Sequence of chain 1.B:
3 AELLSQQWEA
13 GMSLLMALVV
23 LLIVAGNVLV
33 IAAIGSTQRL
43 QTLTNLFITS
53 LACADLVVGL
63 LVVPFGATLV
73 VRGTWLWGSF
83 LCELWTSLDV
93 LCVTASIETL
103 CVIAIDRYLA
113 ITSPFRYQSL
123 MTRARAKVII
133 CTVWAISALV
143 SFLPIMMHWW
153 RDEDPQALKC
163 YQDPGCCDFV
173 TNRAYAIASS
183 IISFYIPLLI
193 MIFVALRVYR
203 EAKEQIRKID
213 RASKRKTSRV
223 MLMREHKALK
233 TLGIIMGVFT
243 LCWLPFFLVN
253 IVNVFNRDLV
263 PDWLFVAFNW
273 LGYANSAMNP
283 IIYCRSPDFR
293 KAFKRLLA

Sequence of chain 1.A:
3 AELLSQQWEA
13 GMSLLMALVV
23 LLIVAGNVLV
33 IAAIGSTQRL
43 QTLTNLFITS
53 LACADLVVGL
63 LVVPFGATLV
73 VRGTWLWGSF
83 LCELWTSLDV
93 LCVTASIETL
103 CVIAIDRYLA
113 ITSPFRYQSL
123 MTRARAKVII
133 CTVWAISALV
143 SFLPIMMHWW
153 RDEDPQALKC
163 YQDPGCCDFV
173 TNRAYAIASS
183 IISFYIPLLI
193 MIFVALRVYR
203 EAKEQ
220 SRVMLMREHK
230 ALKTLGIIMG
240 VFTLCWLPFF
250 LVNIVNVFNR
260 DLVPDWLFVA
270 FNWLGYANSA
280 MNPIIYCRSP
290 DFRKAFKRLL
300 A

Binding-site contacts:
Ligand atom C21 contacts residue ARG127 of chain 1.A at 3.3 Å.
Ligand atom C18 contacts residue VAL256 of chain 1.B at 4.2 Å (hydrophobic).
Ligand atom C27 contacts residue ARG175 of chain 1.B at 4.2 Å.
Ligand atom C15 contacts residue Y011 of chain 1.C at 4.0 Å.
Ligand atom C1 contacts residue Y011 of chain 1.C at 4.3 Å.
Ligand atom C24 contacts residue LEU122 of chain 1.A at 3.7 Å (hydrophobic).
Ligand atom C15 contacts residue LEU122 of chain 1.A at 3.9 Å (hydrophobic).
Ligand atom C18 contacts residue ARG127 of chain 1.A at 4.0 Å.
Ligand atom C9 contacts residue Y011 of chain 1.C at 3.6 Å.
Ligand atom C18 contacts residue Y011 of chain 1.C at 4.4 Å.
Ligand atom C24 contacts residue ARG127 of chain 1.A at 4.2 Å.
Ligand atom O34 contacts residue PHE257 of chain 1.B at 3.5 Å (h-bond).
Ligand atom C21 contacts residue ARG175 of chain 1.B at 4.0 Å.
Ligand atom C21 contacts residue VAL256 of chain 1.B at 4.3 Å (hydrophobic).
Ligand atom O63 contacts residue ARG175 of chain 1.B at 3.5 Å (salt-bridge).
Ligand atom C0 contacts residue Y011 of chain 1.C at 4.2 Å.
Ligand atom C60 contacts residue PHE257 of chain 1.B at 4.3 Å (hydrophobic).
Ligand atom C36 contacts residue PHE257 of chain 1.B at 4.2 Å (hydrophobic).
Ligand atom C15 contacts residue PHE257 of chain 1.B at 4.5 Å (hydrophobic).
Ligand atom C9 contacts residue ARG127 of chain 1.A at 4.5 Å.
Ligand atom C18 contacts residue PHE257 of chain 1.B at 4.3 Å (hydrophobic).
Ligand atom C12 contacts residue Y011 of chain 1.C at 4.0 Å.
Ligand atom C15 contacts residue ARG127 of chain 1.A at 3.6 Å.
Ligand atom C24 contacts residue VAL256 of chain 1.B at 4.0 Å (hydrophobic).
Ligand atom C24 contacts residue ARG175 of chain 1.B at 4.1 Å.
Ligand atom C12 contacts residue PHE257 of chain 1.B at 4.2 Å (hydrophobic).
Ligand atom C21 contacts residue LEU122 of chain 1.A at 4.1 Å (hydrophobic).
Ligand atom C24 contacts residue PHE257 of chain 1.B at 4.0 Å (hydrophobic).
Ligand atom C30 contacts residue PHE257 of chain 1.B at 3.6 Å (hydrophobic).
Ligand atom C27 contacts residue PHE257 of chain 1.B at 4.2 Å (hydrophobic).
Ligand atom N33 contacts residue PHE257 of chain 1.B at 3.9 Å.
Ligand atom C18 contacts residue LEU122 of chain 1.A at 4.2 Å (hydrophobic).
Ligand atom C18 contacts residue ARG175 of chain 1.B at 4.4 Å.
Ligand atom O34 contacts residue LEU122 of chain 1.A at 4.1 Å.
Ligand atom C27 contacts residue ARG127 of chain 1.A at 3.9 Å.

The protein below binds the small molecule below.
Small molecule (SMILES): CCCCCCCCCC(=O)N(CCO)C[C@@H](O)[C@@H](O)[C@@H](O)[C@@H](O)CO